The small molecule below binds the protein below.
Small molecule (SMILES): CC(=O)N[C@@H]1[C@@H](O)[C@H](O)[C@@H](CO)O[C@H]1O

Sequence of chain 1.A:
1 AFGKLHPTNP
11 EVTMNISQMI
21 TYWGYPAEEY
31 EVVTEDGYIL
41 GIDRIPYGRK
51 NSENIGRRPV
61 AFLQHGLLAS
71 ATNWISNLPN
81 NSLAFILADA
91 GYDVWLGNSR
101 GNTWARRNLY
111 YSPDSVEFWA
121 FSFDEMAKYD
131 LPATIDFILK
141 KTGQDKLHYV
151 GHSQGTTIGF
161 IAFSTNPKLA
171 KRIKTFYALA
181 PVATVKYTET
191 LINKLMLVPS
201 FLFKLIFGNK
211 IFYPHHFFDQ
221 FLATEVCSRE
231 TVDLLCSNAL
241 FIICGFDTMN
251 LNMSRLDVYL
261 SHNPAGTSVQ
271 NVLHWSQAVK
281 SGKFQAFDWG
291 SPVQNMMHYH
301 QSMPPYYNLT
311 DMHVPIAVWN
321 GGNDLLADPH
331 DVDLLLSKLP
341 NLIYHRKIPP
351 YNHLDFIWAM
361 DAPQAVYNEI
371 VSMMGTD

Binding-site contacts:
Ligand atom C1 contacts residue LEU78 of chain 1.A at 4.5 Å (hydrophobic).
Ligand atom C4 contacts residue ASN80 of chain 1.A at 4.2 Å.
Ligand atom C5 contacts residue LEU78 of chain 1.A at 4.0 Å (hydrophobic).
Ligand atom C8 contacts residue GLN364 of chain 1.A at 3.1 Å.
Ligand atom O5 contacts residue ASN80 of chain 1.A at 2.4 Å (h-bond).
Ligand atom C6 contacts residue LEU78 of chain 1.A at 4.0 Å (hydrophobic).
Ligand atom C8 contacts residue PRO363 of chain 1.A at 3.8 Å (hydrophobic).
Ligand atom C3 contacts residue ASN80 of chain 1.A at 3.8 Å.
Ligand atom C2 contacts residue ASN80 of chain 1.A at 2.5 Å.
Ligand atom O7 contacts residue ASN80 of chain 1.A at 2.7 Å (h-bond).
Ligand atom N2 contacts residue ASN80 of chain 1.A at 2.9 Å (h-bond).
Ligand atom C5 contacts residue ASN80 of chain 1.A at 3.7 Å.
Ligand atom C8 contacts residue ASN80 of chain 1.A at 4.0 Å.
Ligand atom C1 contacts residue ASN80 of chain 1.A at 1.5 Å.
Ligand atom C7 contacts residue GLN364 of chain 1.A at 4.4 Å.
Ligand atom O5 contacts residue LEU78 of chain 1.A at 4.0 Å.
Ligand atom C7 contacts residue ASN80 of chain 1.A at 3.0 Å.